Binding-site contacts:
Ligand atom S32 contacts residue LYS35 of chain 1.B at 3.8 Å.
Ligand atom C17 contacts residue ILE90 of chain 1.B at 3.7 Å (hydrophobic).
Ligand atom C6 contacts residue LEU36 of chain 1.B at 3.3 Å (hydrophobic).
Ligand atom C12 contacts residue PRO26 of chain 1.B at 3.7 Å (hydrophobic).
Ligand atom C2 contacts residue TRP25 of chain 1.B at 3.6 Å (hydrophobic).
Ligand atom O28 contacts residue VAL31 of chain 1.B at 3.6 Å.
Ligand atom O28 contacts residue ASP32 of chain 1.B at 2.9 Å (salt-bridge).
Ligand atom N24 contacts residue VAL31 of chain 1.B at 3.7 Å.
Ligand atom C8 contacts residue LEU38 of chain 1.B at 3.7 Å (hydrophobic).
Ligand atom C19 contacts residue ASN84 of chain 1.B at 3.8 Å.
Ligand atom C22 contacts residue GLN29 of chain 1.B at 3.5 Å.
Ligand atom C10 contacts residue LEU36 of chain 1.B at 3.6 Å (hydrophobic).
Ligand atom C6 contacts residue PRO26 of chain 1.B at 3.8 Å (hydrophobic).
Ligand atom C16 contacts residue ILE90 of chain 1.B at 3.8 Å (hydrophobic).
Ligand atom C5 contacts residue LEU36 of chain 1.B at 3.8 Å (hydrophobic).
Ligand atom C3 contacts residue PRO26 of chain 1.B at 3.9 Å (hydrophobic).
Ligand atom C4 contacts residue MET93 of chain 1.B at 3.8 Å (hydrophobic).
Ligand atom C10 contacts residue PRO26 of chain 1.B at 3.7 Å (hydrophobic).
Ligand atom O27 contacts residue LYS35 of chain 1.B at 2.8 Å (salt-bridge).
Ligand atom O28 contacts residue LEU36 of chain 1.B at 3.4 Å.
Ligand atom C21 contacts residue PHE27 of chain 1.B at 3.7 Å (hydrophobic).
Ligand atom C1 contacts residue TRP25 of chain 1.B at 3.6 Å (hydrophobic).
Ligand atom C17 contacts residue PRO26 of chain 1.B at 3.6 Å (hydrophobic).
Ligand atom C19 contacts residue ILE90 of chain 1.B at 3.6 Å (hydrophobic).
Ligand atom O26 contacts residue ASN84 of chain 1.B at 2.9 Å (h-bond).
Ligand atom C20 contacts residue TRP25 of chain 1.B at 3.5 Å (hydrophobic).
Ligand atom C11 contacts residue LEU36 of chain 1.B at 3.8 Å (hydrophobic).
Ligand atom C22 contacts residue PRO30 of chain 1.B at 3.6 Å (hydrophobic).
Ligand atom C22 contacts residue PRO26 of chain 1.B at 3.4 Å (hydrophobic).
Ligand atom C20 contacts residue GLN29 of chain 1.B at 3.8 Å.
Ligand atom C8 contacts residue ASN84 of chain 1.B at 3.7 Å.
Ligand atom O28 contacts residue PRO30 of chain 1.B at 3.6 Å.
Ligand atom N23 contacts residue LEU38 of chain 1.B at 3.8 Å.
Ligand atom N24 contacts residue ILE90 of chain 1.B at 3.7 Å.
Ligand atom C20 contacts residue PRO26 of chain 1.B at 3.6 Å (hydrophobic).
Ligand atom C3 contacts residue ILE90 of chain 1.B at 3.8 Å (hydrophobic).
Ligand atom C16 contacts residue ASN84 of chain 1.B at 3.9 Å.
Ligand atom O29 contacts residue ILE90 of chain 1.B at 3.7 Å.
Ligand atom C21 contacts residue VAL31 of chain 1.B at 3.5 Å (hydrophobic).
Ligand atom N23 contacts residue ASN84 of chain 1.B at 2.9 Å (h-bond).

A small-molecule ligand and the protein it binds are described below.
Small molecule (SMILES): CCS(=O)(=O)Nc1ccc(Oc2ccc(F)cc2F)c(-c2cn(C)c(=O)c3[nH]ccc23)c1

Sequence of chain 1.B:
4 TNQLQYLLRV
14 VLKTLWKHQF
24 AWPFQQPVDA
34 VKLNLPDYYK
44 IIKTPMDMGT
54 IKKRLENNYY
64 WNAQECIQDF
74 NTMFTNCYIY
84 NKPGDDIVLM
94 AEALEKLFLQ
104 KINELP